Sequence of chain 1.A:
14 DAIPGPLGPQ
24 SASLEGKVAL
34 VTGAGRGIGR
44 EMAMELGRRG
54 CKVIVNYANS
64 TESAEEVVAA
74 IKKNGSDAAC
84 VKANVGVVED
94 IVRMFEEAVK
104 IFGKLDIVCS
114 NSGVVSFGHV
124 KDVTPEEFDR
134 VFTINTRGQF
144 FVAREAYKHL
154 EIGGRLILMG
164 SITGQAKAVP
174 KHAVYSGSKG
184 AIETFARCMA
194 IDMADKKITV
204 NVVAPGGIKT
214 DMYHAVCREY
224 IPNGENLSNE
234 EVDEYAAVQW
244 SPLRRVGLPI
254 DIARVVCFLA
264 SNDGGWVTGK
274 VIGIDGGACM

This protein binds this small molecule.
Small molecule (SMILES): Cc1cccc2sc3[nH+]ncn3c12

Binding-site contacts:
Ligand atom C9 contacts residue MET215 of chain 1.A at 3.9 Å (hydrophobic).
Ligand atom C8 contacts residue TYR223 of chain 1.A at 3.5 Å (hydrophobic).
Ligand atom C9 contacts residue TYR223 of chain 1.A at 3.4 Å (hydrophobic).
Ligand atom C9 contacts residue NDP1 of chain 1.C at 3.5 Å.
Ligand atom N3 contacts residue SER164 of chain 1.A at 2.6 Å (h-bond).
Ligand atom C5 contacts residue GLY210 of chain 1.A at 3.5 Å.
Ligand atom N3 contacts residue NDP1 of chain 1.C at 3.5 Å.
Ligand atom C3 contacts residue CYS220 of chain 1.A at 3.9 Å (hydrophobic).
Ligand atom C5 contacts residue TYR223 of chain 1.A at 4.0 Å (hydrophobic).
Ligand atom C2 contacts residue NDP1 of chain 1.C at 3.3 Å.
Ligand atom C4 contacts residue GLY210 of chain 1.A at 3.9 Å.
Ligand atom N3 contacts residue TYR178 of chain 1.A at 3.7 Å.
Ligand atom C6 contacts residue GLY210 of chain 1.A at 3.6 Å.
Ligand atom N2 contacts residue TYR223 of chain 1.A at 3.7 Å.
Ligand atom C4 contacts residue TYR223 of chain 1.A at 3.8 Å (hydrophobic).
Ligand atom C3 contacts residue TYR223 of chain 1.A at 3.8 Å (hydrophobic).
Ligand atom S contacts residue ILE165 of chain 1.A at 3.4 Å.
Ligand atom C1 contacts residue TYR223 of chain 1.A at 3.6 Å (hydrophobic).
Ligand atom N2 contacts residue SER164 of chain 1.A at 3.4 Å (h-bond).
Ligand atom N3 contacts residue THR166 of chain 1.A at 3.8 Å.
Ligand atom C9 contacts residue TYR178 of chain 1.A at 3.6 Å (hydrophobic).
Ligand atom C5 contacts residue TRP243 of chain 1.A at 4.0 Å (hydrophobic).
Ligand atom C1 contacts residue NDP1 of chain 1.C at 3.3 Å.
Ligand atom N1 contacts residue NDP1 of chain 1.C at 3.5 Å (h-bond).
Ligand atom N1 contacts residue TYR223 of chain 1.A at 3.2 Å (h-bond).
Ligand atom C2 contacts residue TYR216 of chain 1.A at 3.9 Å (hydrophobic).
Ligand atom N3 contacts residue TYR223 of chain 1.A at 3.7 Å.
Ligand atom C3 contacts residue TYR216 of chain 1.A at 3.8 Å (hydrophobic).
Ligand atom N2 contacts residue NDP1 of chain 1.C at 3.4 Å.
Ligand atom C2 contacts residue MET215 of chain 1.A at 3.7 Å (hydrophobic).
Ligand atom S contacts residue TYR223 of chain 1.A at 3.9 Å.
Ligand atom N2 contacts residue TYR178 of chain 1.A at 2.7 Å (h-bond).
Ligand atom C4 contacts residue TRP243 of chain 1.A at 3.7 Å (hydrophobic).
Ligand atom C2 contacts residue VAL219 of chain 1.A at 3.8 Å (hydrophobic).
Ligand atom C6 contacts residue TYR223 of chain 1.A at 3.6 Å (hydrophobic).
Ligand atom C7 contacts residue SER164 of chain 1.A at 3.7 Å.
Ligand atom C7 contacts residue TYR223 of chain 1.A at 3.3 Å (hydrophobic).
Ligand atom S contacts residue GLY210 of chain 1.A at 3.8 Å.
Ligand atom C7 contacts residue NDP1 of chain 1.C at 3.7 Å.
Ligand atom C8 contacts residue NDP1 of chain 1.C at 3.4 Å.